Binding-site contacts:
Ligand atom C4 contacts residue ASN1134 of chain 1.K at 4.2 Å.
Ligand atom N2 contacts residue ASN1134 of chain 1.K at 3.3 Å (h-bond).
Ligand atom O5 contacts residue ASN1134 of chain 1.K at 2.1 Å (h-bond).
Ligand atom C8 contacts residue ASN1134 of chain 1.K at 3.9 Å.
Ligand atom O7 contacts residue ASN1134 of chain 1.K at 4.1 Å.
Ligand atom C3 contacts residue ASN1134 of chain 1.K at 3.9 Å.
Ligand atom C2 contacts residue ASN1134 of chain 1.K at 2.6 Å.
Ligand atom C1 contacts residue ASN1134 of chain 1.K at 1.5 Å.
Ligand atom C5 contacts residue ASN1134 of chain 1.K at 3.5 Å.
Ligand atom C6 contacts residue ASN1134 of chain 1.K at 4.5 Å.
Ligand atom C7 contacts residue ASN1134 of chain 1.K at 3.6 Å.
Ligand atom O6 contacts residue ASN1134 of chain 1.K at 4.4 Å.

Sequence of chain 1.K:
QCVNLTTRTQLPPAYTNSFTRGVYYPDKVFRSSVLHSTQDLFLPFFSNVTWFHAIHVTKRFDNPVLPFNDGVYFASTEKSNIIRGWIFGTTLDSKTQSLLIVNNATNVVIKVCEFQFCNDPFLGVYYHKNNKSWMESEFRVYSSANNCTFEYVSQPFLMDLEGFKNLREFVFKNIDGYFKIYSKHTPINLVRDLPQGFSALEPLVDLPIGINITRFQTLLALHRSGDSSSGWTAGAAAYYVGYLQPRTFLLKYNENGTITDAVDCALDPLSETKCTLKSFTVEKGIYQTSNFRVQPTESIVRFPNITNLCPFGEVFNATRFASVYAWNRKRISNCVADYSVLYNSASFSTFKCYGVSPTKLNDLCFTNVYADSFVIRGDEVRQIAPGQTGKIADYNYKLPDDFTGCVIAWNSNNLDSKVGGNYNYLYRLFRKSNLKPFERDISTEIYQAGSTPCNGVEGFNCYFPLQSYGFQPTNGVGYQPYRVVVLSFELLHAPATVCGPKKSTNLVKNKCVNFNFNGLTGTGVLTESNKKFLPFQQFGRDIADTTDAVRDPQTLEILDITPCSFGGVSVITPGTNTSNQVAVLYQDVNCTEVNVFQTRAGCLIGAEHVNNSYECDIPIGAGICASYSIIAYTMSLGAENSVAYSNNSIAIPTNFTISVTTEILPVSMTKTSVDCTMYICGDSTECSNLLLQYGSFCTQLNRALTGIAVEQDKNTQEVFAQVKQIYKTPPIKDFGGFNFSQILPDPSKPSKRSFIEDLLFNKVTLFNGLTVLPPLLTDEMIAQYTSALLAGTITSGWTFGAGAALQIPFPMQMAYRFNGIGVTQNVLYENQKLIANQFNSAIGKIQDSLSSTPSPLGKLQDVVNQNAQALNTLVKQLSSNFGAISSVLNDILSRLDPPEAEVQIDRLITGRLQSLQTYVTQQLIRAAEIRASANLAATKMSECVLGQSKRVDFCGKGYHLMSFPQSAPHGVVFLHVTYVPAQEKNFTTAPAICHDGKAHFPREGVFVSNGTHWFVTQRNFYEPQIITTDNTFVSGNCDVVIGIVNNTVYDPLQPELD

This small molecule binds to this protein.
Small molecule (SMILES): CC(=O)N[C@@H]1[C@@H](O)[C@H](O)[C@@H](CO)O[C@H]1O